Binding-site contacts:
Ligand atom C2 contacts residue ALA292 of chain 1.D at 3.8 Å (hydrophobic).
Ligand atom C5 contacts residue PHE14 of chain 1.D at 4.2 Å (hydrophobic).
Ligand atom C6 contacts residue ALA17 of chain 1.D at 4.4 Å (hydrophobic).
Ligand atom O2 contacts residue PHE14 of chain 1.D at 3.5 Å (h-bond).
Ligand atom OH contacts residue MET44 of chain 1.D at 3.2 Å (h-bond).
Ligand atom C6 contacts residue PHE14 of chain 1.D at 4.1 Å (hydrophobic).
Ligand atom C5 contacts residue ALA292 of chain 1.D at 4.0 Å (hydrophobic).
Ligand atom C5 contacts residue MET44 of chain 1.D at 4.1 Å (hydrophobic).
Ligand atom O3 contacts residue ALA292 of chain 1.D at 4.2 Å.
Ligand atom N1 contacts residue ALA292 of chain 1.D at 4.0 Å.
Ligand atom C4 contacts residue MET44 of chain 1.D at 4.1 Å (hydrophobic).
Ligand atom C4 contacts residue ALA292 of chain 1.D at 3.8 Å (hydrophobic).
Ligand atom O2 contacts residue ALA13 of chain 1.D at 3.5 Å.
Ligand atom OH contacts residue ALA292 of chain 1.D at 4.2 Å.
Ligand atom O2 contacts residue ALA17 of chain 1.D at 4.4 Å.
Ligand atom C6 contacts residue ALA292 of chain 1.D at 4.4 Å (hydrophobic).
Ligand atom C3 contacts residue ALA292 of chain 1.D at 3.7 Å (hydrophobic).
Ligand atom C1 contacts residue ALA292 of chain 1.D at 3.9 Å (hydrophobic).

Sequence of chain 1.D:
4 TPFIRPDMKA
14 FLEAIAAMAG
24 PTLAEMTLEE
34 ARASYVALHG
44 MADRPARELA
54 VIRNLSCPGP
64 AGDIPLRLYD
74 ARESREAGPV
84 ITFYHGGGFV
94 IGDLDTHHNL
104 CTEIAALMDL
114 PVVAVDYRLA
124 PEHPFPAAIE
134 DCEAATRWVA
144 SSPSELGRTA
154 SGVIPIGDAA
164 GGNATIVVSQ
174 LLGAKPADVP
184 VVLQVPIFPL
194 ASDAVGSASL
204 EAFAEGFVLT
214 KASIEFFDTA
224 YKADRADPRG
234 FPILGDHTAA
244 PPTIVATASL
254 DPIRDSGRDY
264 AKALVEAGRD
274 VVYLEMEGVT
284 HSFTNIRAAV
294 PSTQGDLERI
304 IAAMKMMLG

This protein binds this small molecule.
Small molecule (SMILES): O=[N+]([O-])c1ccc(O)cc1